Binding-site contacts:
Ligand atom C23 contacts residue ALA156 of chain 1.B at 3.6 Å (hydrophobic).
Ligand atom C10 contacts residue LEU159 of chain 1.B at 3.5 Å (hydrophobic).
Ligand atom C9 contacts residue LEU159 of chain 1.B at 3.9 Å (hydrophobic).
Ligand atom C3 contacts residue MET106 of chain 1.B at 3.3 Å (hydrophobic).
Ligand atom C8 contacts residue MET33 of chain 1.B at 3.8 Å (hydrophobic).
Ligand atom C3 contacts residue GLY109 of chain 1.B at 3.6 Å.
Ligand atom O4 contacts residue GLY34 of chain 1.B at 3.4 Å.
Ligand atom C4 contacts residue MET106 of chain 1.B at 3.4 Å (hydrophobic).
Ligand atom C6 contacts residue LEU159 of chain 1.B at 3.6 Å (hydrophobic).
Ligand atom C8 contacts residue LEU159 of chain 1.B at 3.6 Å (hydrophobic).
Ligand atom O5 contacts residue MET106 of chain 1.B at 2.8 Å (h-bond).
Ligand atom C9 contacts residue TYR103 of chain 1.B at 3.8 Å (hydrophobic).
Ligand atom N1 contacts residue ALA52 of chain 1.B at 3.5 Å.
Ligand atom C17 contacts residue VAL41 of chain 1.B at 3.8 Å (hydrophobic).
Ligand atom C27 contacts residue ASN157 of chain 1.B at 3.6 Å.
Ligand atom O6 contacts residue ALA156 of chain 1.B at 3.7 Å.
Ligand atom N4 contacts residue ALA156 of chain 1.B at 3.6 Å.
Ligand atom C27 contacts residue SER169 of chain 1.B at 3.0 Å.
Ligand atom O6 contacts residue LEU159 of chain 1.B at 3.9 Å.
Ligand atom C5 contacts residue MET33 of chain 1.B at 3.5 Å (hydrophobic).
Ligand atom C11 contacts residue LEU159 of chain 1.B at 3.9 Å (hydrophobic).
Ligand atom C1 contacts residue MET33 of chain 1.B at 3.8 Å (hydrophobic).
Ligand atom C6 contacts residue MET33 of chain 1.B at 3.5 Å (hydrophobic).
Ligand atom C25 contacts residue MET33 of chain 1.B at 3.6 Å (hydrophobic).
Ligand atom C8 contacts residue VAL104 of chain 1.B at 3.8 Å (hydrophobic).
Ligand atom C2 contacts residue GLY109 of chain 1.B at 3.6 Å.
Ligand atom N2 contacts residue VAL41 of chain 1.B at 3.9 Å.
Ligand atom C26 contacts residue GLU35 of chain 1.B at 3.8 Å.
Ligand atom O5 contacts residue VAL104 of chain 1.B at 3.7 Å.
Ligand atom C25 contacts residue GLY34 of chain 1.B at 3.9 Å.
Ligand atom N1 contacts residue VAL104 of chain 1.B at 3.0 Å (h-bond).
Ligand atom C28 contacts residue ASN157 of chain 1.B at 3.8 Å.
Ligand atom O5 contacts residue MET33 of chain 1.B at 3.6 Å.
Ligand atom C7 contacts residue LEU159 of chain 1.B at 3.3 Å (hydrophobic).
Ligand atom C9 contacts residue ALA52 of chain 1.B at 3.8 Å (hydrophobic).
Ligand atom C4 contacts residue MET33 of chain 1.B at 3.5 Å (hydrophobic).
Ligand atom C7 contacts residue MET33 of chain 1.B at 3.7 Å (hydrophobic).
Ligand atom C28 contacts residue ALA156 of chain 1.B at 3.6 Å (hydrophobic).
Ligand atom C8 contacts residue ALA52 of chain 1.B at 3.7 Å (hydrophobic).
Ligand atom O5 contacts residue TYR105 of chain 1.B at 3.6 Å.

This small molecule binds to this protein.
Small molecule (SMILES): CN[C@@H]1C[C@H]2O[C@@](C)([C@@H]1OC)n1c3ccccc3c3c4c(c5c6ccccc6n2c5c31)C(=O)NC4

Sequence of chain 1.B:
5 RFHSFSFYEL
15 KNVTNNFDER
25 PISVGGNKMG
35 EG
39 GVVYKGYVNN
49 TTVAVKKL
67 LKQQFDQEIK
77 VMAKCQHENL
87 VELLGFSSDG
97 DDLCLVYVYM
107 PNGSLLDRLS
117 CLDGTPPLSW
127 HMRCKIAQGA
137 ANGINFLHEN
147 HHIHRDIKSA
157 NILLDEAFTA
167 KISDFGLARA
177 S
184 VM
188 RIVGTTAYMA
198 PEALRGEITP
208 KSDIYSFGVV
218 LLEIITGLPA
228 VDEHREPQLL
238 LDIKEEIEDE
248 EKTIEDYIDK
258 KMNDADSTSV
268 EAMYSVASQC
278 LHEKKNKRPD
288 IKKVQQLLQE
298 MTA